This small molecule binds to this protein.
Small molecule (SMILES): O=S(=O)(O)c1cccc2cccc(Nc3ccccc3)c12

Binding-site contacts:
Ligand atom C6 contacts residue PHE45 of chain 1.P at 3.6 Å (hydrophobic).
Ligand atom C8 contacts residue LEU37 of chain 1.P at 3.8 Å (hydrophobic).
Ligand atom C2 contacts residue VAL97 of chain 1.P at 3.6 Å (hydrophobic).
Ligand atom C12 contacts residue LEU92 of chain 1.P at 4.0 Å (hydrophobic).
Ligand atom C9 contacts residue LYS145 of chain 1.P at 4.0 Å.
Ligand atom C7 contacts residue PHE45 of chain 1.P at 4.0 Å (hydrophobic).
Ligand atom C4 contacts residue PHE45 of chain 1.P at 4.3 Å (hydrophobic).
Ligand atom O2 contacts residue ARG33 of chain 1.P at 2.7 Å (salt-bridge).
Ligand atom O1 contacts residue MET74 of chain 1.P at 4.0 Å.
Ligand atom C4 contacts residue PHE65 of chain 1.P at 4.1 Å (hydrophobic).
Ligand atom C3 contacts residue PHE65 of chain 1.P at 4.0 Å (hydrophobic).
Ligand atom C14 contacts residue TYR126 of chain 1.P at 4.2 Å (hydrophobic).
Ligand atom C14 contacts residue GLU138 of chain 1.P at 4.2 Å.
Ligand atom C5 contacts residue PHE45 of chain 1.P at 4.0 Å (hydrophobic).
Ligand atom C6 contacts residue GLN41 of chain 1.P at 3.6 Å.
Ligand atom O3 contacts residue TYR107 of chain 1.P at 4.0 Å.
Ligand atom C11 contacts residue VAL97 of chain 1.P at 4.0 Å (hydrophobic).
Ligand atom C1 contacts residue MET74 of chain 1.P at 4.2 Å (hydrophobic).
Ligand atom C15 contacts residue GLY142 of chain 1.P at 4.3 Å.
Ligand atom C13 contacts residue TYR107 of chain 1.P at 3.8 Å (hydrophobic).
Ligand atom C4 contacts residue LYS145 of chain 1.P at 4.2 Å.
Ligand atom C6 contacts residue LYS145 of chain 1.P at 3.8 Å.
Ligand atom O3 contacts residue GLY142 of chain 1.P at 4.0 Å.
Ligand atom C7 contacts residue GLN41 of chain 1.P at 3.7 Å.
Ligand atom C7 contacts residue LEU37 of chain 1.P at 3.7 Å (hydrophobic).
Ligand atom C15 contacts residue VAL97 of chain 1.P at 3.7 Å (hydrophobic).
Ligand atom S contacts residue ARG33 of chain 1.P at 4.1 Å.
Ligand atom C16 contacts residue VAL97 of chain 1.P at 3.6 Å (hydrophobic).
Ligand atom N contacts residue MET74 of chain 1.P at 4.1 Å.
Ligand atom C12 contacts residue TYR107 of chain 1.P at 3.3 Å (hydrophobic).
Ligand atom O2 contacts residue ALA146 of chain 1.P at 3.8 Å.
Ligand atom C5 contacts residue LYS145 of chain 1.P at 3.8 Å.
Ligand atom C13 contacts residue LEU92 of chain 1.P at 3.9 Å (hydrophobic).
Ligand atom C13 contacts residue TYR126 of chain 1.P at 4.1 Å (hydrophobic).
Ligand atom C10 contacts residue LYS145 of chain 1.P at 3.9 Å.
Ligand atom O1 contacts residue TYR107 of chain 1.P at 4.3 Å.
Ligand atom C14 contacts residue VAL97 of chain 1.P at 4.3 Å (hydrophobic).
Ligand atom C7 contacts residue LYS145 of chain 1.P at 3.6 Å.
Ligand atom C3 contacts residue LEU71 of chain 1.P at 3.9 Å (hydrophobic).
Ligand atom C8 contacts residue LYS145 of chain 1.P at 3.5 Å.

Sequence of chain 1.P:
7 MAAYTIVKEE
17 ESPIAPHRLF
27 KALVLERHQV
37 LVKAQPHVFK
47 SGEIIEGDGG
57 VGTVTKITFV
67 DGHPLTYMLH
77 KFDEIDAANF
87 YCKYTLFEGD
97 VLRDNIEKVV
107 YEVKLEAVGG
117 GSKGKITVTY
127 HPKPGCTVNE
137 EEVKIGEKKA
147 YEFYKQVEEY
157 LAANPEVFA